Sequence of chain 2.B:
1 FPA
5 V

A small-molecule ligand and the protein it binds are described below.
Small molecule (SMILES): CC(C)(Oc1ccc(Cl)cc1)C(=O)N1CCC(CNC(=O)CCl)CC1

Binding-site contacts:
Ligand atom C6 contacts residue PRO172 of chain 2.A at 3.5 Å (hydrophobic).
Ligand atom C18 contacts residue PRO172 of chain 2.A at 4.1 Å (hydrophobic).
Ligand atom C12 contacts residue ASN47 of chain 2.A at 3.7 Å.
Ligand atom C6 contacts residue ILE173 of chain 2.A at 3.7 Å (hydrophobic).
Ligand atom C4 contacts residue ILE224 of chain 2.A at 3.9 Å (hydrophobic).
Ligand atom C5 contacts residue ILE224 of chain 2.A at 3.5 Å (hydrophobic).
Ligand atom C17 contacts residue PRO172 of chain 2.A at 3.9 Å (hydrophobic).
Ligand atom C16 contacts residue CSO43 of chain 2.A at 3.8 Å.
Ligand atom C14 contacts residue CSO43 of chain 2.A at 4.0 Å.
Ligand atom C7 contacts residue VAL5 of chain 2.B at 4.0 Å (hydrophobic).
Ligand atom O1 contacts residue ILE224 of chain 2.A at 3.4 Å.
Ligand atom CL2 contacts residue ILE173 of chain 2.A at 4.1 Å.
Ligand atom C5 contacts residue VAL5 of chain 2.B at 3.9 Å (hydrophobic).
Ligand atom C8 contacts residue VAL5 of chain 2.B at 3.8 Å (hydrophobic).
Ligand atom O3 contacts residue ASN47 of chain 2.A at 3.0 Å (h-bond).
Ligand atom C15 contacts residue CSO43 of chain 2.A at 3.6 Å.
Ligand atom N2 contacts residue CSO43 of chain 2.A at 4.0 Å.
Ligand atom C1 contacts residue ASP220 of chain 2.A at 4.2 Å.
Ligand atom C15 contacts residue ILE173 of chain 2.A at 3.5 Å (hydrophobic).
Ligand atom CL1 contacts residue VAL5 of chain 2.B at 4.1 Å.
Ligand atom CL1 contacts residue ILE173 of chain 2.A at 4.0 Å.
Ligand atom C7 contacts residue ILE173 of chain 2.A at 3.9 Å (hydrophobic).
Ligand atom O3 contacts residue PHE124 of chain 2.A at 3.9 Å.
Ligand atom CL1 contacts residue LYS127 of chain 2.A at 3.5 Å.
Ligand atom O3 contacts residue ILE173 of chain 2.A at 3.4 Å.
Ligand atom C5 contacts residue PRO172 of chain 2.A at 3.3 Å (hydrophobic).
Ligand atom C1 contacts residue ILE224 of chain 2.A at 4.1 Å (hydrophobic).
Ligand atom N2 contacts residue ASN47 of chain 2.A at 4.0 Å.
Ligand atom C14 contacts residue ILE173 of chain 2.A at 4.2 Å (hydrophobic).
Ligand atom C14 contacts residue ASN47 of chain 2.A at 3.3 Å.
Ligand atom C16 contacts residue GLU120 of chain 2.A at 3.7 Å.
Ligand atom N2 contacts residue ILE173 of chain 2.A at 3.8 Å.
Ligand atom C16 contacts residue ILE173 of chain 2.A at 3.7 Å (hydrophobic).
Ligand atom CL2 contacts residue ASN171 of chain 2.A at 4.0 Å.
Ligand atom C13 contacts residue ASN47 of chain 2.A at 4.1 Å.
Ligand atom C1 contacts residue LEU223 of chain 2.A at 4.1 Å (hydrophobic).
Ligand atom C15 contacts residue ASN47 of chain 2.A at 3.9 Å.
Ligand atom C6 contacts residue VAL5 of chain 2.B at 3.7 Å (hydrophobic).
Ligand atom CL2 contacts residue GLU120 of chain 2.A at 3.8 Å.
Ligand atom O3 contacts residue CSO43 of chain 2.A at 3.5 Å (h-bond).

Sequence of chain 2.A:
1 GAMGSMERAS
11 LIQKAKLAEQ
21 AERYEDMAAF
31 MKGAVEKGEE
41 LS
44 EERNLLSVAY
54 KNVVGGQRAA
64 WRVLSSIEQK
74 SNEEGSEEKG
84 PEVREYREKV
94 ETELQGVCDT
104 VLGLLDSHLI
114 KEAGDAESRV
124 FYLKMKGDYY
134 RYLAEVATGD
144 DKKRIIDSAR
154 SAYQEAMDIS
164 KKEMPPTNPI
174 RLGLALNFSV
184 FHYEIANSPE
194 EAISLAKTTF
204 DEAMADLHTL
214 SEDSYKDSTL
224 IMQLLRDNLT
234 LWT